The protein below binds the small molecule below.
Small molecule (SMILES): CC(C)=CCOP(=O)(O)O

Sequence of chain 5.A:
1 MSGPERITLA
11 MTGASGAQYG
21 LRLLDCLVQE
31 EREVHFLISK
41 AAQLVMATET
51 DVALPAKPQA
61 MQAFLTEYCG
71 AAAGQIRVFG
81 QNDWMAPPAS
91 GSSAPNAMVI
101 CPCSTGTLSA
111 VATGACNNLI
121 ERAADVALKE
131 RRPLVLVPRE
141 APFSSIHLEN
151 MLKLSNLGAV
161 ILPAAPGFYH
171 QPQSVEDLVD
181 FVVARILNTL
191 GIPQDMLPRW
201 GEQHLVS

Binding-site contacts:
Ligand atom CAG contacts residue SER90 of chain 9.A at 3.9 Å.
Ligand atom OAH contacts residue GLY91 of chain 9.A at 3.9 Å.
Ligand atom CAI contacts residue SER90 of chain 9.A at 3.7 Å.
Ligand atom PAJ contacts residue TYR169 of chain 5.A at 3.7 Å.
Ligand atom OAC contacts residue TYR169 of chain 5.A at 2.8 Å (h-bond).
Ligand atom OAD contacts residue GLY91 of chain 9.A at 2.8 Å (h-bond).
Ligand atom PAJ contacts residue GLY91 of chain 9.A at 3.9 Å.
Ligand atom CAA contacts residue FMN1 of chain 5.C at 3.7 Å.
Ligand atom CAF contacts residue ARG122 of chain 9.A at 3.5 Å.
Ligand atom CAG contacts residue ARG122 of chain 9.A at 3.7 Å.
Ligand atom OAE contacts residue GLU140 of chain 7.A at 2.5 Å (salt-bridge).
Ligand atom OAH contacts residue SER90 of chain 9.A at 2.9 Å (h-bond).
Ligand atom OAD contacts residue GLU140 of chain 7.A at 3.8 Å.
Ligand atom CAG contacts residue TYR169 of chain 5.A at 3.6 Å (hydrophobic).
Ligand atom OAE contacts residue ARG139 of chain 7.A at 3.5 Å (salt-bridge).
Ligand atom CAF contacts residue FMN1 of chain 5.C at 3.3 Å.
Ligand atom OAD contacts residue SER90 of chain 9.A at 3.6 Å.
Ligand atom CAF contacts residue ALA89 of chain 9.A at 3.6 Å (hydrophobic).
Ligand atom CAA contacts residue TRP200 of chain 5.A at 3.7 Å (hydrophobic).
Ligand atom OAD contacts residue LYS129 of chain 9.A at 2.7 Å (salt-bridge).
Ligand atom PAJ contacts residue LYS129 of chain 9.A at 3.8 Å.
Ligand atom OAH contacts residue TYR169 of chain 5.A at 3.7 Å.
Ligand atom CAA contacts residue ALA89 of chain 9.A at 3.8 Å (hydrophobic).
Ligand atom OAD contacts residue ARG185 of chain 5.A at 2.6 Å (salt-bridge).
Ligand atom CAB contacts residue SER90 of chain 9.A at 3.9 Å.
Ligand atom OAE contacts residue LYS129 of chain 9.A at 3.7 Å.
Ligand atom PAJ contacts residue GLU140 of chain 7.A at 3.5 Å.
Ligand atom PAJ contacts residue ARG185 of chain 5.A at 3.6 Å.
Ligand atom CAI contacts residue FMN1 of chain 5.C at 3.5 Å.
Ligand atom CAG contacts residue FMN1 of chain 5.C at 3.3 Å.
Ligand atom PAJ contacts residue SER90 of chain 9.A at 3.7 Å.
Ligand atom CAB contacts residue TRP200 of chain 5.A at 3.7 Å (hydrophobic).
Ligand atom OAC contacts residue ARG139 of chain 7.A at 3.0 Å (salt-bridge).
Ligand atom OAE contacts residue ARG122 of chain 9.A at 3.0 Å (salt-bridge).
Ligand atom CAA contacts residue TRP84 of chain 9.A at 3.4 Å (hydrophobic).
Ligand atom PAJ contacts residue ARG122 of chain 9.A at 3.8 Å.
Ligand atom OAH contacts residue ARG122 of chain 9.A at 3.5 Å (salt-bridge).
Ligand atom CAB contacts residue FMN1 of chain 5.C at 3.8 Å.
Ligand atom CAB contacts residue TYR169 of chain 5.A at 3.8 Å (hydrophobic).
Ligand atom OAC contacts residue ARG185 of chain 5.A at 3.0 Å (salt-bridge).

Sequence of chain 7.A:
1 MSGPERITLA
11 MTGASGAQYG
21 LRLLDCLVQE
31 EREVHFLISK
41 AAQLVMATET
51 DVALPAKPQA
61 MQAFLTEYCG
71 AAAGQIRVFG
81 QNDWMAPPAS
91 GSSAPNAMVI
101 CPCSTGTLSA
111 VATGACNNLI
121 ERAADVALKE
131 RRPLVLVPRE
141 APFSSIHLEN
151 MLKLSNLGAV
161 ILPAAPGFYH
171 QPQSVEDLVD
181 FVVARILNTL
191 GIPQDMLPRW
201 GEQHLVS

Sequence of chain 9.A:
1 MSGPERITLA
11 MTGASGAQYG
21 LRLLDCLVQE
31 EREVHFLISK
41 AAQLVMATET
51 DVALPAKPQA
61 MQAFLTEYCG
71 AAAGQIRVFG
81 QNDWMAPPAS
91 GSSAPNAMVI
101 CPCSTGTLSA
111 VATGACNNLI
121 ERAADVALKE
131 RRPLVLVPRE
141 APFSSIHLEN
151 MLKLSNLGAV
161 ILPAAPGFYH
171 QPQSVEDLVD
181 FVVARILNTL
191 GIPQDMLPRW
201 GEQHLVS